Sequence of chain 1.A:
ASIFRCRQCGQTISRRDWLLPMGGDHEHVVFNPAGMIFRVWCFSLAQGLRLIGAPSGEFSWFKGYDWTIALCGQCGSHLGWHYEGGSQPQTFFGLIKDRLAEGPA

Binding-site contacts:
Ligand atom O2 contacts residue TYR102 of chain 1.A at 2.8 Å (h-bond).
Ligand atom C7 contacts residue PHE78 of chain 1.A at 4.1 Å (hydrophobic).
Ligand atom C3 contacts residue GLU77 of chain 1.A at 4.3 Å.
Ligand atom C4 contacts residue PHE78 of chain 1.A at 3.5 Å (hydrophobic).
Ligand atom C5 contacts residue TRP80 of chain 1.A at 3.6 Å (hydrophobic).
Ligand atom C6 contacts residue PHE78 of chain 1.A at 3.6 Å (hydrophobic).
Ligand atom C2 contacts residue TRP80 of chain 1.A at 3.7 Å (hydrophobic).
Ligand atom C2 contacts residue TYR102 of chain 1.A at 4.0 Å (hydrophobic).
Ligand atom C6 contacts residue TYR102 of chain 1.A at 3.7 Å (hydrophobic).
Ligand atom C5 contacts residue ASN51 of chain 1.A at 3.8 Å.
Ligand atom O2 contacts residue TRP80 of chain 1.A at 3.1 Å (h-bond).
Ligand atom O1 contacts residue ASN51 of chain 1.A at 3.5 Å.
Ligand atom C1 contacts residue TRP100 of chain 1.A at 4.3 Å (hydrophobic).
Ligand atom N contacts residue TRP80 of chain 1.A at 3.3 Å.
Ligand atom N contacts residue PHE78 of chain 1.A at 2.7 Å (h-bond).
Ligand atom N contacts residue SER79 of chain 1.A at 4.0 Å.
Ligand atom C7 contacts residue PRO52 of chain 1.A at 3.9 Å (hydrophobic).
Ligand atom C5 contacts residue TRP100 of chain 1.A at 3.6 Å (hydrophobic).
Ligand atom C7 contacts residue TRP86 of chain 1.A at 3.9 Å (hydrophobic).
Ligand atom C3 contacts residue TRP86 of chain 1.A at 3.4 Å (hydrophobic).
Ligand atom C2 contacts residue TRP100 of chain 1.A at 3.8 Å (hydrophobic).
Ligand atom O2 contacts residue TRP86 of chain 1.A at 3.9 Å.
Ligand atom O1 contacts residue PRO52 of chain 1.A at 3.5 Å.
Ligand atom O1 contacts residue PHE50 of chain 1.A at 4.1 Å.
Ligand atom C4 contacts residue ASN51 of chain 1.A at 4.5 Å.
Ligand atom C6 contacts residue TRP86 of chain 1.A at 4.0 Å (hydrophobic).
Ligand atom C7 contacts residue GLU77 of chain 1.A at 4.5 Å.
Ligand atom C6 contacts residue SER79 of chain 1.A at 4.1 Å.
Ligand atom C2 contacts residue TRP86 of chain 1.A at 4.1 Å (hydrophobic).
Ligand atom O1 contacts residue PHE78 of chain 1.A at 3.7 Å.
Ligand atom C4 contacts residue TRP80 of chain 1.A at 3.4 Å (hydrophobic).
Ligand atom O2 contacts residue PHE78 of chain 1.A at 3.9 Å.
Ligand atom O1 contacts residue TRP80 of chain 1.A at 3.3 Å.
Ligand atom C6 contacts residue TRP80 of chain 1.A at 3.3 Å (hydrophobic).
Ligand atom C1 contacts residue TRP80 of chain 1.A at 4.0 Å (hydrophobic).
Ligand atom O2 contacts residue SER79 of chain 1.A at 3.6 Å.
Ligand atom C1 contacts residue TRP86 of chain 1.A at 4.5 Å (hydrophobic).

The small molecule below binds the protein below.
Small molecule (SMILES): CC[C@@]1(C)CC(=O)NC1=O